Binding-site contacts:
Ligand atom N1 contacts residue PHE638 of chain 1.C at 4.1 Å.
Ligand atom N6 contacts residue SER632 of chain 1.C at 3.6 Å.
Ligand atom C5 contacts residue SER632 of chain 1.C at 3.9 Å.
Ligand atom N6 contacts residue PRO633 of chain 1.C at 4.4 Å.
Ligand atom C6 contacts residue GLY639 of chain 1.C at 3.7 Å.
Ligand atom N9 contacts residue PRO631 of chain 1.C at 3.8 Å.
Ligand atom N6 contacts residue PHE638 of chain 1.C at 3.7 Å.
Ligand atom C4 contacts residue PRO631 of chain 1.C at 4.2 Å (hydrophobic).
Ligand atom N6 contacts residue GLY637 of chain 1.C at 3.4 Å (h-bond).
Ligand atom N3 contacts residue PRO631 of chain 1.C at 4.1 Å.
Ligand atom N9 contacts residue HIS630 of chain 1.C at 4.4 Å.
Ligand atom N7 contacts residue HIS630 of chain 1.C at 3.7 Å.
Ligand atom N1 contacts residue GLY639 of chain 1.C at 3.0 Å (h-bond).
Ligand atom C6 contacts residue PRO631 of chain 1.C at 4.3 Å (hydrophobic).
Ligand atom N3 contacts residue GLY639 of chain 1.C at 4.2 Å.
Ligand atom C6 contacts residue SER632 of chain 1.C at 4.0 Å.
Ligand atom C5 contacts residue PRO420 of chain 1.C at 4.5 Å (hydrophobic).
Ligand atom N7 contacts residue SER632 of chain 1.C at 3.7 Å.
Ligand atom N7 contacts residue ASP609 of chain 1.C at 4.0 Å.
Ligand atom C2 contacts residue GLY639 of chain 1.C at 2.9 Å.
Ligand atom C2 contacts residue ILE622 of chain 1.C at 4.3 Å (hydrophobic).
Ligand atom N6 contacts residue GLY639 of chain 1.C at 3.5 Å (h-bond).
Ligand atom C2 contacts residue PRO631 of chain 1.C at 4.2 Å (hydrophobic).
Ligand atom N1 contacts residue PRO631 of chain 1.C at 4.2 Å.
Ligand atom C5 contacts residue PRO631 of chain 1.C at 4.4 Å (hydrophobic).
Ligand atom C8 contacts residue HIS630 of chain 1.C at 3.3 Å.

This protein binds this small molecule.
Small molecule (SMILES): Nc1ncnc2[nH]cnc12

Sequence of chain 1.C:
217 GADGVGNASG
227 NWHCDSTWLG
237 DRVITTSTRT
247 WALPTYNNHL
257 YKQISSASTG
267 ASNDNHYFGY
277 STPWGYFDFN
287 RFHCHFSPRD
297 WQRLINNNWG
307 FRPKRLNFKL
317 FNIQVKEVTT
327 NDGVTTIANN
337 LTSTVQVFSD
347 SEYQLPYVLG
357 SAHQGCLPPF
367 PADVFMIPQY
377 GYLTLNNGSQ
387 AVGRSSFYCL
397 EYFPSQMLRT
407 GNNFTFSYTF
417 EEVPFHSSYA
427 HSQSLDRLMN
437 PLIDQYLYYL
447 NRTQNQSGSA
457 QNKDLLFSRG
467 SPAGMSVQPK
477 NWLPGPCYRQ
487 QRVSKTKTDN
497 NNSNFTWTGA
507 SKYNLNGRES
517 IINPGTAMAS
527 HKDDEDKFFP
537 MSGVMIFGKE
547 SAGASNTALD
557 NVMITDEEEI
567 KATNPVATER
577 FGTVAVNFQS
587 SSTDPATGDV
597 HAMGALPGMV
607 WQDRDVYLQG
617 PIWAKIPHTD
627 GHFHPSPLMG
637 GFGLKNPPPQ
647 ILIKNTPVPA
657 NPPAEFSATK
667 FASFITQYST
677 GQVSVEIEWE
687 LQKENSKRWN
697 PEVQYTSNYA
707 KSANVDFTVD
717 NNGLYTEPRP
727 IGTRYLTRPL